The small molecule below binds the protein below.
Small molecule (SMILES): Cc1csc([C@](C)(O)c2nnc(Nc3ccn(Cc4c(F)cccc4F)n3)s2)n1

Binding-site contacts:
Ligand atom C17 contacts residue MET103 of chain 2.C at 3.9 Å (hydrophobic).
Ligand atom N contacts residue NAD1 of chain 2.L at 2.8 Å (h-bond).
Ligand atom O contacts residue NAD1 of chain 2.L at 3.6 Å.
Ligand atom C16 contacts residue MET103 of chain 2.C at 3.8 Å (hydrophobic).
Ligand atom C9 contacts residue MET98 of chain 2.C at 3.8 Å (hydrophobic).
Ligand atom C9 contacts residue MET103 of chain 2.C at 3.8 Å (hydrophobic).
Ligand atom N1 contacts residue MET98 of chain 2.C at 3.9 Å.
Ligand atom C7 contacts residue MET103 of chain 2.C at 3.6 Å (hydrophobic).
Ligand atom C8 contacts residue MET103 of chain 2.C at 3.4 Å (hydrophobic).
Ligand atom O contacts residue ALA198 of chain 2.C at 3.5 Å.
Ligand atom C14 contacts residue MET103 of chain 2.C at 3.7 Å (hydrophobic).
Ligand atom C1 contacts residue NAD1 of chain 2.L at 3.4 Å.
Ligand atom S1 contacts residue ALA198 of chain 2.C at 3.9 Å.
Ligand atom C12 contacts residue ILE202 of chain 2.C at 3.6 Å (hydrophobic).
Ligand atom N contacts residue MET161 of chain 2.C at 3.8 Å.
Ligand atom C17 contacts residue ILE202 of chain 2.C at 3.9 Å (hydrophobic).
Ligand atom C contacts residue PHE149 of chain 2.C at 3.7 Å (hydrophobic).
Ligand atom C14 contacts residue MET199 of chain 2.C at 3.9 Å (hydrophobic).
Ligand atom C15 contacts residue TYR158 of chain 2.C at 3.9 Å (hydrophobic).
Ligand atom C contacts residue NAD1 of chain 2.L at 3.1 Å.
Ligand atom C5 contacts residue GLY96 of chain 2.C at 3.6 Å.
Ligand atom C8 contacts residue MET98 of chain 2.C at 3.5 Å (hydrophobic).
Ligand atom N3 contacts residue MET98 of chain 2.C at 2.7 Å (h-bond).
Ligand atom N1 contacts residue GLY96 of chain 2.C at 3.7 Å.
Ligand atom N2 contacts residue PHE97 of chain 2.C at 3.5 Å.
Ligand atom N5 contacts residue MET103 of chain 2.C at 3.6 Å.
Ligand atom C15 contacts residue MET103 of chain 2.C at 3.6 Å (hydrophobic).
Ligand atom C5 contacts residue NAD1 of chain 2.L at 3.5 Å.
Ligand atom F contacts residue GLY104 of chain 2.C at 3.0 Å.
Ligand atom C13 contacts residue MET103 of chain 2.C at 3.9 Å (hydrophobic).
Ligand atom C15 contacts residue ILE215 of chain 2.C at 3.6 Å (hydrophobic).
Ligand atom C16 contacts residue ILE215 of chain 2.C at 3.6 Å (hydrophobic).
Ligand atom N1 contacts residue PHE97 of chain 2.C at 3.5 Å.
Ligand atom N3 contacts residue MET103 of chain 2.C at 3.4 Å (h-bond).
Ligand atom C11 contacts residue ILE202 of chain 2.C at 3.9 Å (hydrophobic).
Ligand atom C7 contacts residue MET98 of chain 2.C at 3.6 Å (hydrophobic).
Ligand atom N1 contacts residue MET161 of chain 2.C at 3.5 Å.
Ligand atom F1 contacts residue ALA198 of chain 2.C at 3.4 Å.
Ligand atom F1 contacts residue MET199 of chain 2.C at 3.9 Å.
Ligand atom N2 contacts residue MET98 of chain 2.C at 3.1 Å (h-bond).

Sequence of chain 2.C:
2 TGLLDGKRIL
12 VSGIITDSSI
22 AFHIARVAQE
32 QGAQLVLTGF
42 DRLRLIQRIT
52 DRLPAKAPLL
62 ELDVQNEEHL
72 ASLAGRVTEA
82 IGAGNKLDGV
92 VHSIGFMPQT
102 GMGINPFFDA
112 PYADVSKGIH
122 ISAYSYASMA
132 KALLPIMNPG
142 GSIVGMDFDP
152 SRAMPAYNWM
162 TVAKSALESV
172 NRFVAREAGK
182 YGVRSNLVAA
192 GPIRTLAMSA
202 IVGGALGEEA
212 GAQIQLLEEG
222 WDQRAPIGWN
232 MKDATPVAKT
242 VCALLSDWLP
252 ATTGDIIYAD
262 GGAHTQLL